This protein binds this small molecule.
Small molecule (SMILES): CC(=O)N[C@H]1[C@H](O[C@H]2[C@H](O)[C@@H](NC(C)=O)CO[C@@H]2CO)O[C@H](CO)[C@@H](O)[C@@H]1O

Sequence of chain 1.A:
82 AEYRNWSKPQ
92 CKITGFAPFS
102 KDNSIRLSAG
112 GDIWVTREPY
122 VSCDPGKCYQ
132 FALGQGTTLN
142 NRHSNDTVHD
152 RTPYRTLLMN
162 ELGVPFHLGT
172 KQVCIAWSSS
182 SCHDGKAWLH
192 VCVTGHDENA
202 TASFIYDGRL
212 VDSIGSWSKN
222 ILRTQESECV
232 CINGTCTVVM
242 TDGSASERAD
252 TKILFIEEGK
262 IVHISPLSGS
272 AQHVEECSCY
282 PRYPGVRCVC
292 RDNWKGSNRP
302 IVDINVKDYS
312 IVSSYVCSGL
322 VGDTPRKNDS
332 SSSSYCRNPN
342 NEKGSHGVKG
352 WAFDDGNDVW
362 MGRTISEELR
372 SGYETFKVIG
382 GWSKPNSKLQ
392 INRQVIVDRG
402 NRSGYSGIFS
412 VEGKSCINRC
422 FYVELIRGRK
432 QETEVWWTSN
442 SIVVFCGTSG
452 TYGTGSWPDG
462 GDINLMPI

Binding-site contacts:
Ligand atom C1 contacts residue SER332 of chain 1.A at 3.6 Å.
Ligand atom C2 contacts residue ASN329 of chain 1.A at 2.5 Å.
Ligand atom O5 contacts residue SER332 of chain 1.A at 3.2 Å (h-bond).
Ligand atom C5 contacts residue ASN329 of chain 1.A at 3.6 Å.
Ligand atom C4 contacts residue ASN329 of chain 1.A at 4.2 Å.
Ligand atom C5 contacts residue SER332 of chain 1.A at 3.1 Å.
Ligand atom O5 contacts residue ASN329 of chain 1.A at 2.3 Å (h-bond).
Ligand atom O7 contacts residue ASN329 of chain 1.A at 3.5 Å (h-bond).
Ligand atom C3 contacts residue ASN329 of chain 1.A at 3.8 Å.
Ligand atom N2 contacts residue SER331 of chain 1.A at 4.0 Å.
Ligand atom C6 contacts residue SER332 of chain 1.A at 3.3 Å.
Ligand atom C1 contacts residue SER331 of chain 1.A at 3.9 Å.
Ligand atom C2 contacts residue SER331 of chain 1.A at 4.5 Å.
Ligand atom C7 contacts residue ASN329 of chain 1.A at 3.4 Å.
Ligand atom C1 contacts residue ASN329 of chain 1.A at 1.4 Å.
Ligand atom N2 contacts residue ASN329 of chain 1.A at 3.0 Å (h-bond).